Binding-site contacts:
Ligand atom O5 contacts residue ASN471 of chain 1.A at 2.4 Å (h-bond).
Ligand atom O5 contacts residue MET394 of chain 1.A at 3.9 Å.
Ligand atom C4 contacts residue ASN471 of chain 1.A at 4.2 Å.
Ligand atom O6 contacts residue MET394 of chain 1.A at 4.3 Å.
Ligand atom C7 contacts residue ASN471 of chain 1.A at 3.2 Å.
Ligand atom N2 contacts residue ASN471 of chain 1.A at 2.9 Å (h-bond).
Ligand atom C3 contacts residue ASN471 of chain 1.A at 3.8 Å.
Ligand atom C2 contacts residue ASN471 of chain 1.A at 2.5 Å.
Ligand atom O7 contacts residue ASN471 of chain 1.A at 3.0 Å (h-bond).
Ligand atom C5 contacts residue ASN471 of chain 1.A at 3.7 Å.
Ligand atom C8 contacts residue ASN471 of chain 1.A at 4.5 Å.
Ligand atom C1 contacts residue ASN471 of chain 1.A at 1.4 Å.

A small-molecule ligand and the protein it binds are described below.
Small molecule (SMILES): CC(=O)N[C@@H]1[C@@H](O)[C@H](O)[C@@H](CO)O[C@H]1O

Sequence of chain 1.A:
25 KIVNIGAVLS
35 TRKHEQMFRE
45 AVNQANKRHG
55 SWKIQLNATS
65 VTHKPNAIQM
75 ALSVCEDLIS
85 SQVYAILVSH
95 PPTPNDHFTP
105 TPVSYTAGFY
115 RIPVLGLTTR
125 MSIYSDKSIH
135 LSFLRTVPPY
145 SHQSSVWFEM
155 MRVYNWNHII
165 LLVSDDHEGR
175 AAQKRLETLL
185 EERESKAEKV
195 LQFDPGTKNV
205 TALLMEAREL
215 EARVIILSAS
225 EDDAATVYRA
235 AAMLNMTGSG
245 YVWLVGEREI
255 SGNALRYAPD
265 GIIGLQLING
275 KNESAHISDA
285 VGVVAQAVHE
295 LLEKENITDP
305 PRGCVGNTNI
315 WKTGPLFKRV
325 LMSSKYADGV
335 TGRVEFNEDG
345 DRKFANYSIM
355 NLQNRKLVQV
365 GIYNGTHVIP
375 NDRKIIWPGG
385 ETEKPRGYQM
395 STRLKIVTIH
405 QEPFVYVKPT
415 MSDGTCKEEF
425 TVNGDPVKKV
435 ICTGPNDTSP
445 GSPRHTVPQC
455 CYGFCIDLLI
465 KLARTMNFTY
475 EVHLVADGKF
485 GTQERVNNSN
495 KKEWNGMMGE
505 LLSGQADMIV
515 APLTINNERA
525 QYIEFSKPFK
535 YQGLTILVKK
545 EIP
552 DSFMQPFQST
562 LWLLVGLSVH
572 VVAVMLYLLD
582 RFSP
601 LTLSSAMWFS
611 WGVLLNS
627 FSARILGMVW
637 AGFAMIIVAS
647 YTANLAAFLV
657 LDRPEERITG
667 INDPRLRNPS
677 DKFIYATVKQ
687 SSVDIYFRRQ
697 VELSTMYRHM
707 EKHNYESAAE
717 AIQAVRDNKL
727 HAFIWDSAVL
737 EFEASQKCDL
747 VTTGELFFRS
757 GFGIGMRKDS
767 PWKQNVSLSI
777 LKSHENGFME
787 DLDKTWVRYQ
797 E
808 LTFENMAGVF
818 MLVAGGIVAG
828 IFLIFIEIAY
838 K